Binding-site contacts:
Ligand atom OAF contacts residue MET40 of chain 1.B at 3.0 Å (h-bond).
Ligand atom OXT contacts residue SER197 of chain 1.B at 3.7 Å.
Ligand atom OXT contacts residue HIS44 of chain 1.B at 2.5 Å.
Ligand atom OAG contacts residue MET40 of chain 1.B at 3.6 Å.
Ligand atom NAO contacts residue EDO1 of chain 1.N at 3.0 Å (h-bond).
Ligand atom OAF contacts residue THR39 of chain 1.B at 3.1 Å.
Ligand atom NAQ contacts residue HIS47 of chain 1.B at 2.9 Å (h-bond).
Ligand atom CAK contacts residue GLY46 of chain 1.B at 3.8 Å.
Ligand atom O contacts residue SER196 of chain 1.B at 3.5 Å.
Ligand atom OAR contacts residue VAL187 of chain 1.B at 3.1 Å (h-bond).
Ligand atom OAR contacts residue THR186 of chain 1.B at 3.7 Å.
Ligand atom CAA contacts residue VAL187 of chain 1.B at 3.7 Å (hydrophobic).
Ligand atom CBA contacts residue HIS44 of chain 1.B at 3.8 Å.
Ligand atom CAB contacts residue GLN164 of chain 1.B at 3.8 Å.
Ligand atom OAR contacts residue GLY46 of chain 1.B at 3.5 Å.
Ligand atom C contacts residue SER196 of chain 1.B at 3.7 Å.
Ligand atom C contacts residue SER197 of chain 1.B at 3.6 Å.
Ligand atom CAZ contacts residue EDO1 of chain 1.N at 3.5 Å.
Ligand atom CA contacts residue MET195 of chain 1.B at 3.6 Å (hydrophobic).
Ligand atom NAP contacts residue GLN164 of chain 1.B at 2.9 Å (h-bond).
Ligand atom OAF contacts residue EDO1 of chain 1.N at 3.1 Å (h-bond).
Ligand atom CAI contacts residue THR186 of chain 1.B at 3.8 Å.
Ligand atom CAX contacts residue GLN164 of chain 1.B at 3.6 Å.
Ligand atom O contacts residue SER197 of chain 1.B at 3.1 Å (h-bond).
Ligand atom CAJ contacts residue HIS44 of chain 1.B at 3.6 Å.
Ligand atom CAA contacts residue LEU50 of chain 1.B at 3.8 Å (hydrophobic).
Ligand atom C contacts residue HIS44 of chain 1.B at 3.5 Å.
Ligand atom CAW contacts residue GLY46 of chain 1.B at 3.6 Å.
Ligand atom CAY contacts residue HIS47 of chain 1.B at 3.6 Å.
Ligand atom CBB contacts residue HIS44 of chain 1.B at 3.4 Å.
Ligand atom OAF contacts residue PRO38 of chain 1.B at 3.8 Å.
Ligand atom N contacts residue HIS44 of chain 1.B at 3.6 Å.
Ligand atom CAV contacts residue HIS47 of chain 1.B at 3.6 Å.
Ligand atom CAJ contacts residue MET195 of chain 1.B at 3.3 Å (hydrophobic).
Ligand atom CAA contacts residue GLY46 of chain 1.B at 3.4 Å.
Ligand atom CAA contacts residue PRO185 of chain 1.B at 3.3 Å (hydrophobic).
Ligand atom NAN contacts residue GLN164 of chain 1.B at 3.0 Å (h-bond).
Ligand atom CAB contacts residue HIS135 of chain 1.B at 2.6 Å.
Ligand atom CAL contacts residue HIS47 of chain 1.B at 3.6 Å.
Ligand atom NAN contacts residue EDO1 of chain 1.N at 3.7 Å.

Sequence of chain 1.B:
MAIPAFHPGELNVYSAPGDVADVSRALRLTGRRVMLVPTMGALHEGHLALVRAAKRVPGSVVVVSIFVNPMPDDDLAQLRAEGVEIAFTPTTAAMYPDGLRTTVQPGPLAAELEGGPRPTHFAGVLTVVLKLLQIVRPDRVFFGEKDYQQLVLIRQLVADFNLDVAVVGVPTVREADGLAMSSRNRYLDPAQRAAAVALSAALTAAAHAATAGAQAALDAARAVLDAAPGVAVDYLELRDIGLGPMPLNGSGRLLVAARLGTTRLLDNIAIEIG

This protein binds this small molecule.
Small molecule (SMILES): COc1ccc2c(c1)cc(C(=O)NS(=O)(=O)c1nnc(NC(C)=O)s1)n2CC(=O)O